Sequence of chain 1.M:
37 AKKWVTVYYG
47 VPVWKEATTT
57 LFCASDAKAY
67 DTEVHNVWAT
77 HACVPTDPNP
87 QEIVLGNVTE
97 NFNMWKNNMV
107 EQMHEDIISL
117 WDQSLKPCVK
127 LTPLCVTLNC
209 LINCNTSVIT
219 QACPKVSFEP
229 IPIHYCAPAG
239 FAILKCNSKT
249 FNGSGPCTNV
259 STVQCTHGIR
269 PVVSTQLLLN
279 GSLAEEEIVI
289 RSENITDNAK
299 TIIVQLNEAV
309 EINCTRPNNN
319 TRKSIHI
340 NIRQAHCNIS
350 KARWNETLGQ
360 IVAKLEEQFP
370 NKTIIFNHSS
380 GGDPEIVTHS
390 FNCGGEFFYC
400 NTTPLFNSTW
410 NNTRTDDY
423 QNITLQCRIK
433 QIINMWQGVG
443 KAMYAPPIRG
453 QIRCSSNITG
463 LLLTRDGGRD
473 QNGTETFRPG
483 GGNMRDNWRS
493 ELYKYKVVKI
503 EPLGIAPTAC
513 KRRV

Binding-site contacts:
Ligand atom C6 contacts residue ASN292 of chain 1.M at 4.4 Å.
Ligand atom C6 contacts residue ASP295 of chain 1.M at 2.8 Å.
Ligand atom O5 contacts residue THR294 of chain 1.M at 4.4 Å.
Ligand atom C8 contacts residue THR294 of chain 1.M at 4.0 Å.
Ligand atom C7 contacts residue ASN292 of chain 1.M at 4.1 Å.
Ligand atom C2 contacts residue ASN292 of chain 1.M at 2.5 Å.
Ligand atom O6 contacts residue ASP295 of chain 1.M at 1.4 Å.
Ligand atom C5 contacts residue ASN292 of chain 1.M at 3.5 Å.
Ligand atom C3 contacts residue ASN292 of chain 1.M at 3.8 Å.
Ligand atom C8 contacts residue GLN33 of chain 1.N at 4.0 Å.
Ligand atom C6 contacts residue THR294 of chain 1.M at 3.2 Å.
Ligand atom C4 contacts residue ASP295 of chain 1.M at 4.3 Å.
Ligand atom N2 contacts residue ASN292 of chain 1.M at 3.1 Å (h-bond).
Ligand atom O6 contacts residue ASN296 of chain 1.M at 4.5 Å.
Ligand atom C5 contacts residue ILE293 of chain 1.M at 4.2 Å (hydrophobic).
Ligand atom O5 contacts residue ASN292 of chain 1.M at 2.1 Å (h-bond).
Ligand atom O6 contacts residue ASN292 of chain 1.M at 4.1 Å.
Ligand atom C5 contacts residue ASP295 of chain 1.M at 3.7 Å.
Ligand atom C5 contacts residue THR294 of chain 1.M at 4.0 Å.
Ligand atom C8 contacts residue ASP295 of chain 1.M at 3.7 Å.
Ligand atom C1 contacts residue ILE293 of chain 1.M at 4.2 Å (hydrophobic).
Ligand atom C1 contacts residue ASP295 of chain 1.M at 4.4 Å.
Ligand atom C1 contacts residue ASN292 of chain 1.M at 1.4 Å.
Ligand atom O5 contacts residue ASP295 of chain 1.M at 3.2 Å.
Ligand atom O5 contacts residue ILE293 of chain 1.M at 3.8 Å.
Ligand atom C4 contacts residue ASN292 of chain 1.M at 4.1 Å.
Ligand atom O6 contacts residue THR294 of chain 1.M at 3.2 Å (h-bond).
Ligand atom O6 contacts residue ILE293 of chain 1.M at 3.8 Å.
Ligand atom C6 contacts residue ILE293 of chain 1.M at 4.3 Å (hydrophobic).

A small-molecule ligand and the protein it binds are described below.
Small molecule (SMILES): CC(=O)N[C@H]1[C@H](O[C@H]2[C@H](O)[C@@H](NC(C)=O)CO[C@@H]2CO)O[C@H](CO)[C@@H](O[C@@H]2O[C@H](CO[C@H]3O[C@H](CO)[C@@H](O)[C@H](O)[C@@H]3O)[C@@H](O)[C@H](O)[C@@H]2O)[C@@H]1O

Sequence of chain 1.N:
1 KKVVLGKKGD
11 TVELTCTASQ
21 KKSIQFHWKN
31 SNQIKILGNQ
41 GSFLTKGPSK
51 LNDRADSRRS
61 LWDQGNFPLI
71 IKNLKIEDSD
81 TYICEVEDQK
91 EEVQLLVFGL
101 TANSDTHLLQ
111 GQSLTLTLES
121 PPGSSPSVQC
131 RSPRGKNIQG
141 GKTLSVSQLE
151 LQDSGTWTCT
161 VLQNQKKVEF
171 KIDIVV